A small-molecule ligand and the protein it binds are described below.
Small molecule (SMILES): Nc1ncnc2c1ncn2[C@@H]1O[C@H](CO[P](=O)(O)O[P](=O)(O)CP(=O)(O)O)[C@@H](O)[C@H]1O

Binding-site contacts:
Ligand atom N6 contacts residue ASN4984 of chain 1.C at 4.2 Å.
Ligand atom N6 contacts residue PHE4959 of chain 1.C at 4.1 Å.
Ligand atom C4 contacts residue MET4954 of chain 1.C at 3.8 Å (hydrophobic).
Ligand atom N1 contacts residue THR4979 of chain 1.C at 4.1 Å.
Ligand atom N6 contacts residue LEU4985 of chain 1.C at 2.5 Å.
Ligand atom C5 contacts residue THR4979 of chain 1.C at 4.0 Å.
Ligand atom C2 contacts residue PHE4975 of chain 1.C at 3.8 Å (hydrophobic).
Ligand atom O2G contacts residue MG1 of chain 1.Q at 2.3 Å.
Ligand atom N7 contacts residue LEU4985 of chain 1.C at 3.3 Å.
Ligand atom O2B contacts residue MG1 of chain 1.Q at 2.3 Å.
Ligand atom O1G contacts residue MG1 of chain 1.Q at 4.2 Å.
Ligand atom N3 contacts residue THR4979 of chain 1.C at 3.5 Å (h-bond).
Ligand atom N7 contacts residue ASN4984 of chain 1.C at 4.1 Å.
Ligand atom PG contacts residue MG1 of chain 1.Q at 3.8 Å.
Ligand atom N1 contacts residue CYS4958 of chain 1.C at 2.8 Å (h-bond).
Ligand atom C2 contacts residue THR4979 of chain 1.C at 3.4 Å.
Ligand atom C3B contacts residue LYS4211 of chain 1.C at 3.7 Å.
Ligand atom O2' contacts residue GLU4227 of chain 1.D at 4.2 Å.
Ligand atom PA contacts residue LYS4214 of chain 1.C at 3.9 Å.
Ligand atom C6 contacts residue LEU4985 of chain 1.C at 3.5 Å (hydrophobic).
Ligand atom O2' contacts residue GLU4976 of chain 1.C at 3.7 Å.
Ligand atom O1A contacts residue LYS4211 of chain 1.C at 3.6 Å.
Ligand atom C4 contacts residue THR4979 of chain 1.C at 3.6 Å.
Ligand atom N3 contacts residue PHE4975 of chain 1.C at 4.0 Å.
Ligand atom O1B contacts residue ARG4215 of chain 1.C at 3.7 Å.
Ligand atom O1A contacts residue LYS4214 of chain 1.C at 3.3 Å (salt-bridge).
Ligand atom N6 contacts residue CYS4958 of chain 1.C at 2.7 Å (h-bond).
Ligand atom C2 contacts residue LYS4957 of chain 1.C at 4.2 Å.
Ligand atom N3 contacts residue MET4954 of chain 1.C at 3.9 Å.
Ligand atom C2 contacts residue CYS4958 of chain 1.C at 3.9 Å (hydrophobic).
Ligand atom PB contacts residue MG1 of chain 1.Q at 3.8 Å.
Ligand atom C2' contacts residue THR4979 of chain 1.C at 3.8 Å.
Ligand atom C6 contacts residue CYS4958 of chain 1.C at 3.1 Å (hydrophobic).
Ligand atom C5 contacts residue LEU4985 of chain 1.C at 3.6 Å (hydrophobic).
Ligand atom C1' contacts residue MET4954 of chain 1.C at 3.6 Å (hydrophobic).
Ligand atom O4' contacts residue MET4954 of chain 1.C at 3.9 Å.
Ligand atom N9 contacts residue THR4979 of chain 1.C at 4.0 Å.
Ligand atom N9 contacts residue MET4954 of chain 1.C at 3.7 Å.
Ligand atom O3' contacts residue GLU4976 of chain 1.C at 3.6 Å.
Ligand atom O5' contacts residue LYS4214 of chain 1.C at 3.5 Å (salt-bridge).

Sequence of chain 1.D:
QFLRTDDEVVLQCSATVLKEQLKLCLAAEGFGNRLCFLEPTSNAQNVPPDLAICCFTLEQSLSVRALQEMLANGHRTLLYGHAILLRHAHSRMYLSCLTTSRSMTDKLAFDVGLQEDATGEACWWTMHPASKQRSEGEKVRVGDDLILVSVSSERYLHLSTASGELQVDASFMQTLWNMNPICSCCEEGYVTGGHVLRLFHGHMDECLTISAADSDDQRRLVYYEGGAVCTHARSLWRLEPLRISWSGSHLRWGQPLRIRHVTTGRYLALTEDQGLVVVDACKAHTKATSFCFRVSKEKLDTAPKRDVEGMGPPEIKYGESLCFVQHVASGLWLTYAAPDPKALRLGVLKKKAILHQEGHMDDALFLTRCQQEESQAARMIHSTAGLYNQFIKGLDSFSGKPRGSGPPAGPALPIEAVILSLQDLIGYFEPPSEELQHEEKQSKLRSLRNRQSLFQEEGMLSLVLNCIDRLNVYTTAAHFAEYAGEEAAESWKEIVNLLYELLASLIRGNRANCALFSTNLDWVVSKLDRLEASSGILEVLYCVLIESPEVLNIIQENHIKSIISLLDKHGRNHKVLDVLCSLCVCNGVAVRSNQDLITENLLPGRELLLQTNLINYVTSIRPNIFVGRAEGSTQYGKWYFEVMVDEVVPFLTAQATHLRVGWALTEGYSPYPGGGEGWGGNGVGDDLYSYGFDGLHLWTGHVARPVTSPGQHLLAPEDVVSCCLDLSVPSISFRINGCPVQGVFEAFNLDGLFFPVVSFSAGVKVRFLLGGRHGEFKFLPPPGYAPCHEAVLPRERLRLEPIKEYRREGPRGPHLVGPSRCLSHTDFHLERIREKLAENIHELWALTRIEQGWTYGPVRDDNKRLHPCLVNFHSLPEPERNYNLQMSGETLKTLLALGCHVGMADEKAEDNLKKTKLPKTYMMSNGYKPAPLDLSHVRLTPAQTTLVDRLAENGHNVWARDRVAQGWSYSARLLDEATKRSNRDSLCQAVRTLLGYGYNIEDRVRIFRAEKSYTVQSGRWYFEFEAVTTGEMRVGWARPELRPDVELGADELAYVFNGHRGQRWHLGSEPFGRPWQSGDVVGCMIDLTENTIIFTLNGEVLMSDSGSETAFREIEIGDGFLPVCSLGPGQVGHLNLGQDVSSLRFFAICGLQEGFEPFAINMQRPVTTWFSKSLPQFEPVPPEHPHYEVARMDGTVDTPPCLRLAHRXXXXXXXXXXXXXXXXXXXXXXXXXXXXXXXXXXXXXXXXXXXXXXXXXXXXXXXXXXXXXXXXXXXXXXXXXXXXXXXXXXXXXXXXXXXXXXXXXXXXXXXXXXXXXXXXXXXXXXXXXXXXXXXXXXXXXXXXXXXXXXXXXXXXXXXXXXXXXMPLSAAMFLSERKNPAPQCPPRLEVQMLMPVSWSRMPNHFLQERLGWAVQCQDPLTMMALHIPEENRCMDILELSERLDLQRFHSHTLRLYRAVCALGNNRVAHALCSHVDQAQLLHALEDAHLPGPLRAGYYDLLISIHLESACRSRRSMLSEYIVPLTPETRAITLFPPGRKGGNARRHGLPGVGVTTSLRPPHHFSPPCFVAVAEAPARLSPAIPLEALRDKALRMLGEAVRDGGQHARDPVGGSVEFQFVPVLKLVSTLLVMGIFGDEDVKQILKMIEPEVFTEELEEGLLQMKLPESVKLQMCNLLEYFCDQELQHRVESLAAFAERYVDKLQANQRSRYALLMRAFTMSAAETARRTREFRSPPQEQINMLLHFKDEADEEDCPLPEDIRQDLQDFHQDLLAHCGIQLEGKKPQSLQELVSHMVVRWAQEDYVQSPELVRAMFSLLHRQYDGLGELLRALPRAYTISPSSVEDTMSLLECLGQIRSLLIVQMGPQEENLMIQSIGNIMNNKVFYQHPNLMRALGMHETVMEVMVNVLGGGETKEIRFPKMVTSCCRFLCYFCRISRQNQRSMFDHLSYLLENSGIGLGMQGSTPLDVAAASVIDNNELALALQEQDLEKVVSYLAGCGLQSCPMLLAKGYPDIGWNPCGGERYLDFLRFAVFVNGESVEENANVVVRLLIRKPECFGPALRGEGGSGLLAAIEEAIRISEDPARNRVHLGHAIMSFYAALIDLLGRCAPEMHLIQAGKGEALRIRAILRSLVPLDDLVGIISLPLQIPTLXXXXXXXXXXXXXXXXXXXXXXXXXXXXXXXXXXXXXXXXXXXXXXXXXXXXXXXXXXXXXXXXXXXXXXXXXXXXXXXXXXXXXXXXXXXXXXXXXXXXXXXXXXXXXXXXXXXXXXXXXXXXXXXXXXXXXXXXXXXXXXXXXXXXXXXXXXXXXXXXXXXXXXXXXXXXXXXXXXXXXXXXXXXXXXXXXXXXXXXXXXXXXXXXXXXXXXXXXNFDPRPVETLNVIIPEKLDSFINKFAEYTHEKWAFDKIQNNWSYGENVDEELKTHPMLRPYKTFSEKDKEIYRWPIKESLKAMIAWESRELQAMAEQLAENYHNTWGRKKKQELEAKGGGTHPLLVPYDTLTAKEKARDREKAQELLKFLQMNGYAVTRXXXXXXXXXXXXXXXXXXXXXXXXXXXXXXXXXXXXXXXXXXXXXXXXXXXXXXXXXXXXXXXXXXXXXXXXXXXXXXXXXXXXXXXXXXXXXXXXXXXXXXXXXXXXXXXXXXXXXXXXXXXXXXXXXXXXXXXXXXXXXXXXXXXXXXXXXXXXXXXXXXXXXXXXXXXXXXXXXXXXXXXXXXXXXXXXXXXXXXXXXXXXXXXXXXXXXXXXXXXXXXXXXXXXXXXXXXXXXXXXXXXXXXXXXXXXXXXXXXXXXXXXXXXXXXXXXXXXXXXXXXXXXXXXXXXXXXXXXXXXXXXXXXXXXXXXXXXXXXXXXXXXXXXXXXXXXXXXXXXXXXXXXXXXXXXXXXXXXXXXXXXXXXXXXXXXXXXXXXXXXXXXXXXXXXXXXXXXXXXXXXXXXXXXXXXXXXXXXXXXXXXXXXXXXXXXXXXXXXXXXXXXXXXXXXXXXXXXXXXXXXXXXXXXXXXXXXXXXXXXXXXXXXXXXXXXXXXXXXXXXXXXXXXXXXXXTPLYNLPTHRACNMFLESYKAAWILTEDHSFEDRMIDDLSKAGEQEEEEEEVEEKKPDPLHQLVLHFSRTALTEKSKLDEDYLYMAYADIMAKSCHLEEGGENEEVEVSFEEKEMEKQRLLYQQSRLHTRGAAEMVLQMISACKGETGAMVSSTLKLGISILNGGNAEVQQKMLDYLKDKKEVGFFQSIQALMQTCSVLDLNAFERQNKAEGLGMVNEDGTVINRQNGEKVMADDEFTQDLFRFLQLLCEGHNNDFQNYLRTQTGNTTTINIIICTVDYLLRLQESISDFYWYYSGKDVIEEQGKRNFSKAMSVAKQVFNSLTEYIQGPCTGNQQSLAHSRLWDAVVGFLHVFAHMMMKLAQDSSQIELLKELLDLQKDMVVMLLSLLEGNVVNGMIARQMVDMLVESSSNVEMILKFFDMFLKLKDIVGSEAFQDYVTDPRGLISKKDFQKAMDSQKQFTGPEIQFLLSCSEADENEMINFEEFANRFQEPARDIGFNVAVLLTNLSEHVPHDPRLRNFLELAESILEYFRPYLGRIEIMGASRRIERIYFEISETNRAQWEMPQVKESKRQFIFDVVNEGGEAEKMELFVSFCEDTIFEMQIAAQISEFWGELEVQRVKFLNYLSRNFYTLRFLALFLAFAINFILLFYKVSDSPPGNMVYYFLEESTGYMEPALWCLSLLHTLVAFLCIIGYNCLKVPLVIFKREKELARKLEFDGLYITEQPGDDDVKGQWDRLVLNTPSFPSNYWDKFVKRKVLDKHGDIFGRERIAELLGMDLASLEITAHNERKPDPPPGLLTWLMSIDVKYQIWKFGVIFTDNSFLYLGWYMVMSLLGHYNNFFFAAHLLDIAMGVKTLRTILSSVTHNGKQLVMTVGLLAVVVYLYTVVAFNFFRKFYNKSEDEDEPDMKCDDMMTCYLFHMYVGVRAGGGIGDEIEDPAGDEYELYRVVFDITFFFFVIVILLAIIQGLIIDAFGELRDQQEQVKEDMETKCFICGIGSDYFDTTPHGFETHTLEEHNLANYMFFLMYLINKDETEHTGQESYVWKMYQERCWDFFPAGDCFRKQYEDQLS

Sequence of chain 1.C:
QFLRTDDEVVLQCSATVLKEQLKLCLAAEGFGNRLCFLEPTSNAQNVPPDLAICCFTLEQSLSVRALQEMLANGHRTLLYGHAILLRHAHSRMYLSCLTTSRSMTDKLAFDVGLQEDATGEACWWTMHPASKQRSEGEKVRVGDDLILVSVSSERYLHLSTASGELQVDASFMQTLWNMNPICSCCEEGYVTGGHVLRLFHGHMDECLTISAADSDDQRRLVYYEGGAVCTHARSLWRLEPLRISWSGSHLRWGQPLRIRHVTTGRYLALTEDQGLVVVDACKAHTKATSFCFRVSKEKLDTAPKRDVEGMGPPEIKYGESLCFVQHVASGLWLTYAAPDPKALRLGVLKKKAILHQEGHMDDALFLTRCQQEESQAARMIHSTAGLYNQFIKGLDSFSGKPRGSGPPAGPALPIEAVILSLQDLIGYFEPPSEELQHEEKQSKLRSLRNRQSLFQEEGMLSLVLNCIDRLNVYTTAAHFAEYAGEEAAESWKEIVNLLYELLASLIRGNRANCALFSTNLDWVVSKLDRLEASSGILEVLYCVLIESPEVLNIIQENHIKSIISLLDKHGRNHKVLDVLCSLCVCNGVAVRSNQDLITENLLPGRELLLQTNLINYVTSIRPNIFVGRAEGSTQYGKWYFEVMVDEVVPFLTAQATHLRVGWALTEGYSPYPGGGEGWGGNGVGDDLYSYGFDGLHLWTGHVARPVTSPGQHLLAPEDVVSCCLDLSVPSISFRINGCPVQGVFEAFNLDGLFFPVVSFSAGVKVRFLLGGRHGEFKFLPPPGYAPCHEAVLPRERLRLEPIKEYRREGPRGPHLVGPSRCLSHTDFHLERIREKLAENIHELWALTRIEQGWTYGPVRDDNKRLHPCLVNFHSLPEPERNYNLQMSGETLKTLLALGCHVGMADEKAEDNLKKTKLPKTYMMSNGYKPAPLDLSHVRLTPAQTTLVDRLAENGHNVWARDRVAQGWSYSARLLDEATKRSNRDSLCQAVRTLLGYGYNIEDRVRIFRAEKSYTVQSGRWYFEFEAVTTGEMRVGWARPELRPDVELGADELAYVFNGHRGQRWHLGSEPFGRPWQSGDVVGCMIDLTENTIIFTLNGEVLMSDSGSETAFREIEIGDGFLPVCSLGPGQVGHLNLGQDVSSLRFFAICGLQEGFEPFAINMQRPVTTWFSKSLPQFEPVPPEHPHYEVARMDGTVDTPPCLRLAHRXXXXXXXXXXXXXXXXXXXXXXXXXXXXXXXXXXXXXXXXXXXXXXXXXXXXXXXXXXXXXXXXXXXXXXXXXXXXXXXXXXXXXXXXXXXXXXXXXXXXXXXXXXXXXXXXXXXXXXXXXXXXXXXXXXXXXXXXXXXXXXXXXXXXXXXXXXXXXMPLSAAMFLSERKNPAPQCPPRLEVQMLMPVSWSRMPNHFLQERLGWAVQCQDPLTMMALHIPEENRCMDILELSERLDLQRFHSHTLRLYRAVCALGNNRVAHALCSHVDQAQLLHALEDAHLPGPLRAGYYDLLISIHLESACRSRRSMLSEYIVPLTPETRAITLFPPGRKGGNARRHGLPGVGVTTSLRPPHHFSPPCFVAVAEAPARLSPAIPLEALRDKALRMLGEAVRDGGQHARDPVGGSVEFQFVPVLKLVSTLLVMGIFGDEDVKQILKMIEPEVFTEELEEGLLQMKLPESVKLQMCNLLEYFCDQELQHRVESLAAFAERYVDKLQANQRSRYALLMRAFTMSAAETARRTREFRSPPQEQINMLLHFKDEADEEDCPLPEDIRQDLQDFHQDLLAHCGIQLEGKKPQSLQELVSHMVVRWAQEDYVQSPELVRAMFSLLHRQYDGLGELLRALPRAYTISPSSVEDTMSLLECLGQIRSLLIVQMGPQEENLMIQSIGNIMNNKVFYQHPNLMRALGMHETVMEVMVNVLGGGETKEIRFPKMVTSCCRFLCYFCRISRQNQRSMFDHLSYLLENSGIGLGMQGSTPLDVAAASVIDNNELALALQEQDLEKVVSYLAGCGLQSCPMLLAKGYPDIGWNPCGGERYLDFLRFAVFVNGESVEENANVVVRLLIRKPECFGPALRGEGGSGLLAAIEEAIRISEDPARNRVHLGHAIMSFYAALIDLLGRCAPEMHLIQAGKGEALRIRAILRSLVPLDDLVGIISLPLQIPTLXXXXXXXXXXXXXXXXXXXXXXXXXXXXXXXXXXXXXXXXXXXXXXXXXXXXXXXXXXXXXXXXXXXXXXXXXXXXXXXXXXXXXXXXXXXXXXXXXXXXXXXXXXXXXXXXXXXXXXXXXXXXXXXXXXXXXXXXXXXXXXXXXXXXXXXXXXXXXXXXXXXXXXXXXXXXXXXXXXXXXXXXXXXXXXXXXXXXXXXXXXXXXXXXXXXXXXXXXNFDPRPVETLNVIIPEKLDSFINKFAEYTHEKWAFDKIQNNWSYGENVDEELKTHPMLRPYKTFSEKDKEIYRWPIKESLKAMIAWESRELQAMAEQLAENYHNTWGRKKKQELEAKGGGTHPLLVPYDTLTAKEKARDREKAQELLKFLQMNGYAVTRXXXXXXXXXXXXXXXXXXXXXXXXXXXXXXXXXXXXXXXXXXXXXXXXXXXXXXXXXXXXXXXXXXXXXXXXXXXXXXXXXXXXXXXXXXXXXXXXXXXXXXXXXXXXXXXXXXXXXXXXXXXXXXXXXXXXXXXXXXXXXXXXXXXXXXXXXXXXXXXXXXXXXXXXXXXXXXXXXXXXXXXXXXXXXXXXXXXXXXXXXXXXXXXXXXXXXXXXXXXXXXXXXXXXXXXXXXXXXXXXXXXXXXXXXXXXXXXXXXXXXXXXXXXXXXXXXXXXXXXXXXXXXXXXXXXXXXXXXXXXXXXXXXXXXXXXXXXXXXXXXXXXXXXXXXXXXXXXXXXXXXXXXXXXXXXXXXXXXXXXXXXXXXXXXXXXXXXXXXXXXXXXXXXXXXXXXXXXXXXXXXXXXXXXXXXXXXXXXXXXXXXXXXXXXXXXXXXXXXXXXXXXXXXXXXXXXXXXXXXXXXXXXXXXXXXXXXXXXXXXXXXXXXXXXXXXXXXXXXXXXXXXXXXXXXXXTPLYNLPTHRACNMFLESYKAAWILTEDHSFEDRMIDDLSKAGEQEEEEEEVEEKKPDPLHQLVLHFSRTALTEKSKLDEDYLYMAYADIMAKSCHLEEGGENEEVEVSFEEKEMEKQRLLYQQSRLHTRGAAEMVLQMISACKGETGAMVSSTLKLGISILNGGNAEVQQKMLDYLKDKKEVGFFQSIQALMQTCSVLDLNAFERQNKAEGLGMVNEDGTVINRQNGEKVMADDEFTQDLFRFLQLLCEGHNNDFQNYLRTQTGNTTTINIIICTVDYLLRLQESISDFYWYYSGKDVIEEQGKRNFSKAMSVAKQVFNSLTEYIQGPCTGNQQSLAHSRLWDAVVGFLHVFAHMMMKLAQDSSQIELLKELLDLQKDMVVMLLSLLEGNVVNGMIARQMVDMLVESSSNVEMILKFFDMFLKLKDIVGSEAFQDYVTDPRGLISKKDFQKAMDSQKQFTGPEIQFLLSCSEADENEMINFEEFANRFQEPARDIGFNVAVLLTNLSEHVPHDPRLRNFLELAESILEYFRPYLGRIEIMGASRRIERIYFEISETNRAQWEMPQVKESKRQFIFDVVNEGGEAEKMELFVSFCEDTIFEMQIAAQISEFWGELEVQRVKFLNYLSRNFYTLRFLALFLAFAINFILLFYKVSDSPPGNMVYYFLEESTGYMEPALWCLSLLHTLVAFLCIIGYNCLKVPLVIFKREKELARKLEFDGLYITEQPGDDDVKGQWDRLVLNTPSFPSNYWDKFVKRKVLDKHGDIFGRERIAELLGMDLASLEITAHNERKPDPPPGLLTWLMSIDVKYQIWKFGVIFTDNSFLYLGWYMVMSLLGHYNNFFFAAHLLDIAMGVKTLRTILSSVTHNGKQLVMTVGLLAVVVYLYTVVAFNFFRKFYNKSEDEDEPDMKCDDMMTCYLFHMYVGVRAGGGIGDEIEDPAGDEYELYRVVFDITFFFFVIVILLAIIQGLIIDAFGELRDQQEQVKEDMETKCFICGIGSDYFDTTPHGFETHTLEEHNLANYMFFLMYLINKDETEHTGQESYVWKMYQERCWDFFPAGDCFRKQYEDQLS